Sequence of chain 1.A:
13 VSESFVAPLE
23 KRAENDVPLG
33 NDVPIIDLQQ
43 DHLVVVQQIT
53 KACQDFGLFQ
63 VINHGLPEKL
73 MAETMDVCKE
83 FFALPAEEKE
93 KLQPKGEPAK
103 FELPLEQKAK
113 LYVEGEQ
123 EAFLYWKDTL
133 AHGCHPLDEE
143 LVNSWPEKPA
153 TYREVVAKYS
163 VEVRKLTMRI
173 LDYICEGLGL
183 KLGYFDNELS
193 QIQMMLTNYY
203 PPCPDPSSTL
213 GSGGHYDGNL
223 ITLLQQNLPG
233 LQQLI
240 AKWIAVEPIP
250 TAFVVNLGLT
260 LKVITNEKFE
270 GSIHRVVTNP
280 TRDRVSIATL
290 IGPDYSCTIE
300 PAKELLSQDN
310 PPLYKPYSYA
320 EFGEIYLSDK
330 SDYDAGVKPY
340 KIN

This small molecule binds to this protein.
Small molecule (SMILES): CN1[C@H]2C[C@H](OC(=O)[C@H](CO)c3ccccc3)C[C@@H]1[C@@H](O)C2

Binding-site contacts:
Ligand atom O1 contacts residue AKG1 of chain 1.F at 2.5 Å (h-bond).
Ligand atom C7 contacts residue LEU198 of chain 1.A at 3.5 Å (hydrophobic).
Ligand atom O4 contacts residue PHE103 of chain 1.A at 3.4 Å.
Ligand atom C3 contacts residue GLU116 of chain 1.A at 3.9 Å.
Ligand atom C17 contacts residue LEU289 of chain 1.A at 3.9 Å (hydrophobic).
Ligand atom C14 contacts residue TYR318 of chain 1.A at 3.7 Å (hydrophobic).
Ligand atom C5 contacts residue TYR325 of chain 1.A at 3.5 Å (hydrophobic).
Ligand atom C5 contacts residue GLU116 of chain 1.A at 3.5 Å.
Ligand atom C6 contacts residue ASP219 of chain 1.A at 3.8 Å.
Ligand atom O3 contacts residue MET196 of chain 1.A at 3.7 Å.
Ligand atom C15 contacts residue GLY220 of chain 1.A at 3.6 Å.
Ligand atom C16 contacts residue ASN221 of chain 1.A at 3.8 Å.
Ligand atom C17 contacts residue LEU107 of chain 1.A at 3.8 Å (hydrophobic).
Ligand atom C4 contacts residue TYR325 of chain 1.A at 3.4 Å (hydrophobic).
Ligand atom C2 contacts residue PHE103 of chain 1.A at 3.6 Å (hydrophobic).
Ligand atom O2 contacts residue TYR325 of chain 1.A at 3.9 Å.
Ligand atom C8 contacts residue HIS217 of chain 1.A at 3.8 Å.
Ligand atom C1 contacts residue GLU116 of chain 1.A at 3.4 Å.
Ligand atom C8 contacts residue GLU116 of chain 1.A at 3.1 Å.
Ligand atom C6 contacts residue TYR325 of chain 1.A at 3.6 Å (hydrophobic).
Ligand atom C10 contacts residue LEU289 of chain 1.A at 3.8 Å (hydrophobic).
Ligand atom C6 contacts residue AKG1 of chain 1.F at 3.7 Å.
Ligand atom O1 contacts residue LEU198 of chain 1.A at 3.3 Å.
Ligand atom C7 contacts residue LEU289 of chain 1.A at 3.9 Å (hydrophobic).
Ligand atom C7 contacts residue AKG1 of chain 1.F at 3.6 Å.
Ligand atom C15 contacts residue TYR318 of chain 1.A at 3.1 Å (hydrophobic).
Ligand atom C6 contacts residue HIS217 of chain 1.A at 3.8 Å.
Ligand atom C2 contacts residue GLU116 of chain 1.A at 3.5 Å.
Ligand atom C5 contacts residue HIS217 of chain 1.A at 3.9 Å.
Ligand atom O4 contacts residue LEU107 of chain 1.A at 3.8 Å.
Ligand atom O4 contacts residue LEU326 of chain 1.A at 3.7 Å.
Ligand atom C4 contacts residue GLU116 of chain 1.A at 3.5 Å.
Ligand atom C16 contacts residue TYR318 of chain 1.A at 3.9 Å (hydrophobic).
Ligand atom C8 contacts residue SER214 of chain 1.A at 3.6 Å.
Ligand atom C16 contacts residue TYR325 of chain 1.A at 3.8 Å (hydrophobic).
Ligand atom C15 contacts residue ASN221 of chain 1.A at 3.7 Å.
Ligand atom C1 contacts residue LEU198 of chain 1.A at 3.8 Å (hydrophobic).
Ligand atom N1 contacts residue GLU116 of chain 1.A at 2.7 Å (salt-bridge).
Ligand atom C14 contacts residue TYR325 of chain 1.A at 3.9 Å (hydrophobic).
Ligand atom C3 contacts residue LEU326 of chain 1.A at 3.7 Å (hydrophobic).